This protein binds this small molecule.
Small molecule (SMILES): O=C(O)CC[C@@H](O)CC(=O)C(=O)O

Binding-site contacts:
Ligand atom OAE contacts residue THR44 of chain 1.D at 2.9 Å.
Ligand atom CAJ contacts residue TYR133 of chain 1.D at 3.2 Å (hydrophobic).
Ligand atom OAC contacts residue ZGM1 of chain 1.N at 0.8 Å (h-bond).
Ligand atom CAG contacts residue ILE204 of chain 1.D at 3.7 Å (hydrophobic).
Ligand atom CAJ contacts residue THR44 of chain 1.D at 3.5 Å.
Ligand atom OAB contacts residue GLY43 of chain 1.D at 3.6 Å.
Ligand atom OAB contacts residue ZGM1 of chain 1.N at 0.1 Å (h-bond).
Ligand atom OAC contacts residue GLY187 of chain 1.D at 2.8 Å (h-bond).
Ligand atom OAC contacts residue TYR133 of chain 1.D at 3.6 Å.
Ligand atom OAB contacts residue LYS162 of chain 1.D at 2.8 Å (salt-bridge).
Ligand atom CAG contacts residue ZGM1 of chain 1.N at 0.2 Å.
Ligand atom CAF contacts residue ZGM1 of chain 1.N at 0.2 Å.
Ligand atom OAB contacts residue THR44 of chain 1.D at 2.9 Å (h-bond).
Ligand atom OAD contacts residue SER249 of chain 1.D at 3.7 Å.
Ligand atom OAB contacts residue TYR133 of chain 1.D at 3.4 Å.
Ligand atom OAC contacts residue LYS162 of chain 1.D at 3.0 Å.
Ligand atom OAE contacts residue LYS162 of chain 1.D at 3.4 Å (salt-bridge).
Ligand atom OAE contacts residue ALA8 of chain 1.D at 3.8 Å.
Ligand atom CAL contacts residue TYR133 of chain 1.D at 3.2 Å (hydrophobic).
Ligand atom OAE contacts residue ZGM1 of chain 1.N at 0.1 Å (h-bond).
Ligand atom CAI contacts residue ARG138 of chain 1.D at 3.2 Å.
Ligand atom CAL contacts residue LYS162 of chain 1.D at 1.2 Å.
Ligand atom OAD contacts residue ZGM1 of chain 1.N at 0.0 Å (h-bond).
Ligand atom OAE contacts residue TYR133 of chain 1.D at 3.6 Å.
Ligand atom CAM contacts residue ZGM1 of chain 1.N at 0.7 Å.
Ligand atom OAA contacts residue ZGM1 of chain 1.N at 0.0 Å (h-bond).
Ligand atom CAK contacts residue ZGM1 of chain 1.N at 0.2 Å.
Ligand atom OAE contacts residue THR45 of chain 1.D at 3.0 Å (h-bond).
Ligand atom CAI contacts residue ZGM1 of chain 1.N at 0.0 Å.
Ligand atom CAG contacts residue LYS162 of chain 1.D at 2.4 Å.
Ligand atom CAJ contacts residue LYS162 of chain 1.D at 2.4 Å.
Ligand atom CAF contacts residue TYR133 of chain 1.D at 3.5 Å (hydrophobic).
Ligand atom OAA contacts residue ARG138 of chain 1.D at 2.6 Å (salt-bridge).
Ligand atom OAA contacts residue ASN135 of chain 1.D at 3.1 Å (h-bond).
Ligand atom CAL contacts residue ZGM1 of chain 1.N at 0.1 Å.
Ligand atom OAD contacts residue ARG138 of chain 1.D at 2.7 Å (salt-bridge).
Ligand atom CAM contacts residue LYS162 of chain 1.D at 3.3 Å.
Ligand atom CAG contacts residue ALA8 of chain 1.D at 3.6 Å (hydrophobic).
Ligand atom CAM contacts residue GLY187 of chain 1.D at 3.8 Å.
Ligand atom CAJ contacts residue ZGM1 of chain 1.N at 0.1 Å.

Sequence of chain 1.D:
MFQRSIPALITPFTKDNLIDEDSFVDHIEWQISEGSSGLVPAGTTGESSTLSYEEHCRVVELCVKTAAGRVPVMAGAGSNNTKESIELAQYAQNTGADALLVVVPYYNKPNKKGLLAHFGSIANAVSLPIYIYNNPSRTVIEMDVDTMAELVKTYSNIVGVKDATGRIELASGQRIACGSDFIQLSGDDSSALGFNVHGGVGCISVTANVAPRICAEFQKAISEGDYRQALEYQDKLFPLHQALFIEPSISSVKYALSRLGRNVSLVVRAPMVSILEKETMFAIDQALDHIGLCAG